Sequence of chain 27.D:
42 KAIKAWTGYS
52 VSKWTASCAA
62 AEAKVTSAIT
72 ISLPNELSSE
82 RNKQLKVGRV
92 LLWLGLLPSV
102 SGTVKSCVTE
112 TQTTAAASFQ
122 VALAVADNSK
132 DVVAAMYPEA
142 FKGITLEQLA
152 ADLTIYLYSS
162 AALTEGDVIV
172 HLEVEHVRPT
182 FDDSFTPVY

Sequence of chain 27.E:
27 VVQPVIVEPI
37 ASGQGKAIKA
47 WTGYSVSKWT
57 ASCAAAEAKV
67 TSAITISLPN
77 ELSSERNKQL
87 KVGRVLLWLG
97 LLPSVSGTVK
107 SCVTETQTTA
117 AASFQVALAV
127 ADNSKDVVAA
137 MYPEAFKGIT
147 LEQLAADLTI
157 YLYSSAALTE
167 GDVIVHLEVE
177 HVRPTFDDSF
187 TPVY

This small molecule binds to this protein.
Small molecule (SMILES): Nc1ncnc2c1ncn2[C@@H]1O[C@H](COO[C@@H]2C[C@@H](CO[P](=O)(O)O[C@H]3[C@@H](O)[C@H](n4cnc5c(N)ncnc54)O[C@@H]3COP(=O)=O)O[C@H]2n2ccc(=O)[nH]c2=O)[C@@H](OOP(O)OC[C@H]2O[C@@H](n3ccc(=O)[nH]c3=O)[C@H](O)[C@@H]2O)[C@H]1O.Op1oo1

Binding-site contacts:
Ligand atom N1 contacts residue THR48 of chain 27.D at 4.0 Å.
Ligand atom O4' contacts residue TRP47 of chain 27.D at 4.1 Å.
Ligand atom OP2 contacts residue GLY49 of chain 27.E at 4.2 Å.
Ligand atom N1 contacts residue TRP47 of chain 27.D at 4.3 Å.
Ligand atom C5' contacts residue VAL178 of chain 27.E at 4.5 Å (hydrophobic).
Ligand atom O4' contacts residue LYS143 of chain 27.D at 4.1 Å.
Ligand atom N9 contacts residue TRP47 of chain 27.D at 3.9 Å.
Ligand atom N7 contacts residue TRP47 of chain 27.D at 3.7 Å.
Ligand atom N6 contacts residue TYR50 of chain 27.D at 4.2 Å.
Ligand atom N6 contacts residue TRP47 of chain 27.D at 3.8 Å.
Ligand atom C1' contacts residue TRP47 of chain 27.D at 4.3 Å (hydrophobic).
Ligand atom C8 contacts residue TRP47 of chain 27.D at 3.8 Å (hydrophobic).
Ligand atom C4 contacts residue TRP47 of chain 27.D at 3.9 Å (hydrophobic).
Ligand atom C2 contacts residue TRP47 of chain 27.D at 4.2 Å (hydrophobic).
Ligand atom C6 contacts residue TRP47 of chain 27.D at 3.9 Å (hydrophobic).
Ligand atom OP2 contacts residue VAL178 of chain 27.E at 4.5 Å.
Ligand atom N3 contacts residue TRP47 of chain 27.D at 4.1 Å.
Ligand atom N6 contacts residue THR48 of chain 27.D at 3.3 Å (h-bond).
Ligand atom C5 contacts residue TRP47 of chain 27.D at 3.8 Å (hydrophobic).
Ligand atom C6 contacts residue THR48 of chain 27.D at 4.2 Å.